Binding-site contacts:
Ligand atom C3 contacts residue ASN282 of chain 1.B at 3.8 Å.
Ligand atom C1 contacts residue ASN282 of chain 1.B at 1.4 Å.
Ligand atom O3 contacts residue GLU281 of chain 1.B at 3.4 Å (salt-bridge).
Ligand atom C7 contacts residue ASN282 of chain 1.B at 3.7 Å.
Ligand atom C7 contacts residue GLU281 of chain 1.B at 4.0 Å.
Ligand atom N2 contacts residue GLU281 of chain 1.B at 3.2 Å (salt-bridge).
Ligand atom O7 contacts residue GLU281 of chain 1.B at 3.7 Å.
Ligand atom N2 contacts residue ASN282 of chain 1.B at 3.0 Å (h-bond).
Ligand atom C2 contacts residue GLU281 of chain 1.B at 3.8 Å.
Ligand atom C2 contacts residue ASN282 of chain 1.B at 2.5 Å.
Ligand atom C4 contacts residue ASN282 of chain 1.B at 4.3 Å.
Ligand atom O5 contacts residue ASN282 of chain 1.B at 2.4 Å (h-bond).
Ligand atom C3 contacts residue GLU281 of chain 1.B at 4.3 Å.
Ligand atom C5 contacts residue ASN282 of chain 1.B at 3.7 Å.
Ligand atom C8 contacts residue ASN282 of chain 1.B at 4.1 Å.

This protein binds this small molecule.
Small molecule (SMILES): CC(=O)N[C@@H]1[C@@H](O)[C@H](O)[C@@H](CO)O[C@H]1O

Sequence of chain 1.B:
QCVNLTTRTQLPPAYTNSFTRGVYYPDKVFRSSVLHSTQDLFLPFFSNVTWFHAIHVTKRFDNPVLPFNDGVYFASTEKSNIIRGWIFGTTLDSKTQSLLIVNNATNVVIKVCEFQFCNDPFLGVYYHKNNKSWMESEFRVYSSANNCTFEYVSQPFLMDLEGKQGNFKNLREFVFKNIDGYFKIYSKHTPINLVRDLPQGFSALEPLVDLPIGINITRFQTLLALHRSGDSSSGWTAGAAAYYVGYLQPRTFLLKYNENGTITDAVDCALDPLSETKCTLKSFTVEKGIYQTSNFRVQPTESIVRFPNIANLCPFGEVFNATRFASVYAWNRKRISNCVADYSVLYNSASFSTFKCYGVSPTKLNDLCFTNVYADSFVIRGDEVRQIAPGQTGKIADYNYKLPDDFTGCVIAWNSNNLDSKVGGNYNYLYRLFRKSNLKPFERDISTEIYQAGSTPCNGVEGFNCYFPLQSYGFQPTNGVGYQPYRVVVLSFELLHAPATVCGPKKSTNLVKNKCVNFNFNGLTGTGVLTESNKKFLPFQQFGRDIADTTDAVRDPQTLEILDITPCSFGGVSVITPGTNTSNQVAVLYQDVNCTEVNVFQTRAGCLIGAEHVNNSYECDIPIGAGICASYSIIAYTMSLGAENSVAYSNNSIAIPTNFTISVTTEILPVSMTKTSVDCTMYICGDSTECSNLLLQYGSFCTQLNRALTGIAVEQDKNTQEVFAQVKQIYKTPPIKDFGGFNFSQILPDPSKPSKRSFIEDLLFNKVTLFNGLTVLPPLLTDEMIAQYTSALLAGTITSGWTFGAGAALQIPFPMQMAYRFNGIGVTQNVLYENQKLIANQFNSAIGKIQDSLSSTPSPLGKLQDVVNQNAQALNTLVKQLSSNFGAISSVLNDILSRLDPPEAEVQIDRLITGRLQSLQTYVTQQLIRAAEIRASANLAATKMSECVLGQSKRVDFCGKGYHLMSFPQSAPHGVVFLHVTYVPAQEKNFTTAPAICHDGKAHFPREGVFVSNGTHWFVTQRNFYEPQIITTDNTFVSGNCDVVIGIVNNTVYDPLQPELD